This protein binds this small molecule.
Small molecule (SMILES): CC(=O)N[C@@H]1[C@@H](O)[C@H](O)[C@@H](CO)O[C@H]1O

Binding-site contacts:
Ligand atom C6 contacts residue PRO149 of chain 1.B at 3.8 Å (hydrophobic).
Ligand atom C2 contacts residue ASN145 of chain 1.B at 2.5 Å.
Ligand atom O5 contacts residue GLY150 of chain 1.B at 3.8 Å.
Ligand atom C5 contacts residue ASN145 of chain 1.B at 3.7 Å.
Ligand atom C7 contacts residue ASN145 of chain 1.B at 3.4 Å.
Ligand atom C5 contacts residue GLY150 of chain 1.B at 4.2 Å.
Ligand atom O6 contacts residue PRO149 of chain 1.B at 4.2 Å.
Ligand atom C1 contacts residue GLY150 of chain 1.B at 4.1 Å.
Ligand atom C3 contacts residue ASN145 of chain 1.B at 3.8 Å.
Ligand atom N2 contacts residue ASN145 of chain 1.B at 2.9 Å (h-bond).
Ligand atom O6 contacts residue ASN145 of chain 1.B at 4.4 Å.
Ligand atom C4 contacts residue ASN145 of chain 1.B at 4.3 Å.
Ligand atom O5 contacts residue ASN145 of chain 1.B at 2.4 Å (h-bond).
Ligand atom C1 contacts residue ASN145 of chain 1.B at 1.4 Å.
Ligand atom O7 contacts residue ASN145 of chain 1.B at 3.5 Å (h-bond).
Ligand atom C6 contacts residue GLY150 of chain 1.B at 4.5 Å.
Ligand atom O5 contacts residue PRO149 of chain 1.B at 4.2 Å.

Sequence of chain 1.B:
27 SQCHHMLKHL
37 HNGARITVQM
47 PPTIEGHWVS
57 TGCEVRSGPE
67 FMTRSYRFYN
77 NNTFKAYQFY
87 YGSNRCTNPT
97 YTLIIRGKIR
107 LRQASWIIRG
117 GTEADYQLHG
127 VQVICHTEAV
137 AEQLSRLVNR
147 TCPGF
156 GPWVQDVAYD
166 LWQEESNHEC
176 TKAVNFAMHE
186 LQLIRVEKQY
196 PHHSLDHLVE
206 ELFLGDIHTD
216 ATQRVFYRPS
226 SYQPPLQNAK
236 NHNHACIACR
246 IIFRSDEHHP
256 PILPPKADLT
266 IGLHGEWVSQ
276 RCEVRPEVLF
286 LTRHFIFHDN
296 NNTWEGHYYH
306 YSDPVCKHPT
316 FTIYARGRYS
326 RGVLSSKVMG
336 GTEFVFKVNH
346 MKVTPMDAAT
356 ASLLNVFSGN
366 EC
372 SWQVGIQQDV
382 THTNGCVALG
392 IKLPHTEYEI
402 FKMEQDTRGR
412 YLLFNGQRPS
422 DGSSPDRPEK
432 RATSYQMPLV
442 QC